Binding-site contacts:
Ligand atom OXT contacts residue ILE15 of chain 1.D at 4.0 Å.
Ligand atom C contacts residue LEU37 of chain 1.D at 4.5 Å (hydrophobic).
Ligand atom C contacts residue ILE19 of chain 1.D at 4.1 Å (hydrophobic).
Ligand atom OXT contacts residue LEU18 of chain 1.D at 4.0 Å.
Ligand atom O contacts residue ILE19 of chain 1.D at 3.6 Å.
Ligand atom CA contacts residue LEU37 of chain 1.D at 4.1 Å (hydrophobic).
Ligand atom OXT contacts residue LEU37 of chain 1.D at 4.3 Å.
Ligand atom OXT contacts residue ILE19 of chain 1.D at 3.7 Å.

Sequence of chain 1.D:
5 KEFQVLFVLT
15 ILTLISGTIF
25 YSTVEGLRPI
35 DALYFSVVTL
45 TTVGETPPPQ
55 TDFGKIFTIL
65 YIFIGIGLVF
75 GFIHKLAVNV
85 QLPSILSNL

The protein below binds the small molecule below.
Small molecule (SMILES): NCC(=O)O